This protein binds this small molecule.
Small molecule (SMILES): COC(=O)[C@@H]1c2cc3c(c(O)c2[C@@H](O[C@H]2C[C@H](O)[C@@H](O)[C@H](C)O2)C[C@]1(C)O)C(=O)c1c(O)cc2c(c1C3=O)O[C@H]1C[C@H](N(C)C)[C@H](O)[C@]2(C)O1

Binding-site contacts:
Ligand atom CBK contacts residue TRP76 of chain 1.B at 3.5 Å (hydrophobic).
Ligand atom CBB contacts residue TRP192 of chain 1.B at 3.5 Å (hydrophobic).
Ligand atom CBA contacts residue TRP76 of chain 1.B at 3.8 Å (hydrophobic).
Ligand atom CBA contacts residue TRP192 of chain 1.B at 3.8 Å (hydrophobic).
Ligand atom CBJ contacts residue TRP76 of chain 1.B at 3.6 Å (hydrophobic).
Ligand atom CAF contacts residue ASP144 of chain 1.B at 3.5 Å.
Ligand atom CBH contacts residue TRP76 of chain 1.B at 3.4 Å (hydrophobic).
Ligand atom CAC contacts residue TYR86 of chain 1.B at 3.5 Å (hydrophobic).
Ligand atom CBI contacts residue TRP76 of chain 1.B at 3.8 Å (hydrophobic).
Ligand atom OAY contacts residue LEU258 of chain 1.B at 3.6 Å.
Ligand atom OAM contacts residue SER78 of chain 1.B at 3.7 Å.
Ligand atom CAD contacts residue GLU124 of chain 1.B at 3.1 Å.
Ligand atom CBF contacts residue TRP192 of chain 1.B at 3.9 Å (hydrophobic).
Ligand atom OAJ contacts residue TRP192 of chain 1.B at 3.3 Å.
Ligand atom CBB contacts residue TRP76 of chain 1.B at 3.6 Å (hydrophobic).
Ligand atom CAC contacts residue GLU124 of chain 1.B at 3.2 Å.
Ligand atom OAK contacts residue TRP192 of chain 1.B at 3.2 Å (h-bond).
Ligand atom OAH contacts residue PHE257 of chain 1.B at 3.2 Å.
Ligand atom OAY contacts residue LYS122 of chain 1.B at 3.6 Å (salt-bridge).
Ligand atom CAE contacts residue GLY77 of chain 1.B at 3.2 Å.
Ligand atom CAC contacts residue MET84 of chain 1.B at 3.7 Å (hydrophobic).
Ligand atom CBI contacts residue TRP192 of chain 1.B at 3.7 Å (hydrophobic).
Ligand atom CAA contacts residue TRP192 of chain 1.B at 3.7 Å (hydrophobic).
Ligand atom CBJ contacts residue TRP192 of chain 1.B at 3.6 Å (hydrophobic).
Ligand atom CAP contacts residue ASP144 of chain 1.B at 3.5 Å.
Ligand atom CAT contacts residue GLY77 of chain 1.B at 3.8 Å.
Ligand atom OAJ contacts residue TRP76 of chain 1.B at 3.9 Å.
Ligand atom CAS contacts residue TYR86 of chain 1.B at 3.6 Å (hydrophobic).
Ligand atom OAI contacts residue TRP192 of chain 1.B at 3.1 Å.
Ligand atom NBV contacts residue GLU124 of chain 1.B at 2.7 Å (salt-bridge).
Ligand atom CBK contacts residue TRP192 of chain 1.B at 3.4 Å (hydrophobic).
Ligand atom OAI contacts residue TRP76 of chain 1.B at 3.4 Å.
Ligand atom CBL contacts residue TRP192 of chain 1.B at 3.9 Å (hydrophobic).
Ligand atom OAN contacts residue LYS122 of chain 1.B at 3.0 Å (salt-bridge).
Ligand atom CAS contacts residue GLU124 of chain 1.B at 3.4 Å.
Ligand atom CBH contacts residue TRP192 of chain 1.B at 3.4 Å (hydrophobic).
Ligand atom OAV contacts residue PHE257 of chain 1.B at 3.8 Å.
Ligand atom OAJ contacts residue HIS142 of chain 1.B at 3.6 Å.
Ligand atom CBT contacts residue GLU124 of chain 1.B at 3.7 Å.
Ligand atom OAN contacts residue GLU124 of chain 1.B at 3.2 Å (salt-bridge).

Sequence of chain 1.B:
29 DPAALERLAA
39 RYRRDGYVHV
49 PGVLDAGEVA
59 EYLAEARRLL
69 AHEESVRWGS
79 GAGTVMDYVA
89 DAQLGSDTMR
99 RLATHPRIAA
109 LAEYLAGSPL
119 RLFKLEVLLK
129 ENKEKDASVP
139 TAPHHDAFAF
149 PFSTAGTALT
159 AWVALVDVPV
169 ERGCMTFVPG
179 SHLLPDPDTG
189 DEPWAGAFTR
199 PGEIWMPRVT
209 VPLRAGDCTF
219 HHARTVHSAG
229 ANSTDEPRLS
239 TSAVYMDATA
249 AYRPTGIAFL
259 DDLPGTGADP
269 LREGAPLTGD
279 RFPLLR